The small molecule below binds the protein below.
Small molecule (SMILES): CC(=O)N[C@H]1[C@H](O[C@H]2[C@H](O)[C@@H](NC(C)=O)CO[C@@H]2CO)O[C@H](CO)[C@@H](O[C@@H]2O[C@H](CO)[C@@H](O)[C@H](O)[C@@H]2O)[C@@H]1O

Binding-site contacts:
Ligand atom C5 contacts residue ASN415 of chain 1.A at 3.7 Å.
Ligand atom C8 contacts residue GLU422 of chain 1.A at 4.2 Å.
Ligand atom O5 contacts residue GLU419 of chain 1.A at 3.4 Å.
Ligand atom C8 contacts residue PHE525 of chain 1.A at 4.2 Å (hydrophobic).
Ligand atom C1 contacts residue ASP523 of chain 1.A at 4.2 Å.
Ligand atom C2 contacts residue ASN415 of chain 1.A at 2.4 Å.
Ligand atom C6 contacts residue GLU419 of chain 1.A at 4.2 Å.
Ligand atom C8 contacts residue LEU411 of chain 1.A at 3.5 Å (hydrophobic).
Ligand atom C2 contacts residue ASP523 of chain 1.A at 3.8 Å.
Ligand atom O5 contacts residue ASN415 of chain 1.A at 2.4 Å (h-bond).
Ligand atom C1 contacts residue ASN415 of chain 1.A at 1.4 Å.
Ligand atom N2 contacts residue ASN415 of chain 1.A at 2.8 Å (h-bond).
Ligand atom O6 contacts residue LEU522 of chain 1.A at 4.3 Å.
Ligand atom C4 contacts residue ASN415 of chain 1.A at 4.2 Å.
Ligand atom O6 contacts residue ASP523 of chain 1.A at 4.4 Å.
Ligand atom C1 contacts residue GLU419 of chain 1.A at 4.2 Å.
Ligand atom N2 contacts residue ASP523 of chain 1.A at 4.1 Å.
Ligand atom O3 contacts residue ASP523 of chain 1.A at 3.7 Å.
Ligand atom N2 contacts residue PHE525 of chain 1.A at 4.3 Å.
Ligand atom C3 contacts residue ASP523 of chain 1.A at 4.1 Å.
Ligand atom O4 contacts residue ASP523 of chain 1.A at 3.7 Å.
Ligand atom C5 contacts residue LEU522 of chain 1.A at 3.9 Å (hydrophobic).
Ligand atom C3 contacts residue ASN415 of chain 1.A at 3.7 Å.
Ligand atom C8 contacts residue ARG425 of chain 1.A at 3.7 Å.
Ligand atom O7 contacts residue ASN415 of chain 1.A at 4.0 Å.
Ligand atom C5 contacts residue GLU419 of chain 1.A at 4.5 Å.
Ligand atom C8 contacts residue LYS412 of chain 1.A at 4.4 Å.
Ligand atom C6 contacts residue GLU422 of chain 1.A at 4.3 Å.
Ligand atom O6 contacts residue GLU422 of chain 1.A at 3.3 Å.
Ligand atom C7 contacts residue LEU411 of chain 1.A at 4.2 Å (hydrophobic).
Ligand atom C7 contacts residue ASN415 of chain 1.A at 3.6 Å.
Ligand atom C6 contacts residue ASP523 of chain 1.A at 3.9 Å.
Ligand atom O4 contacts residue LEU522 of chain 1.A at 4.5 Å.
Ligand atom O7 contacts residue GLU422 of chain 1.A at 4.0 Å.

Sequence of chain 1.A:
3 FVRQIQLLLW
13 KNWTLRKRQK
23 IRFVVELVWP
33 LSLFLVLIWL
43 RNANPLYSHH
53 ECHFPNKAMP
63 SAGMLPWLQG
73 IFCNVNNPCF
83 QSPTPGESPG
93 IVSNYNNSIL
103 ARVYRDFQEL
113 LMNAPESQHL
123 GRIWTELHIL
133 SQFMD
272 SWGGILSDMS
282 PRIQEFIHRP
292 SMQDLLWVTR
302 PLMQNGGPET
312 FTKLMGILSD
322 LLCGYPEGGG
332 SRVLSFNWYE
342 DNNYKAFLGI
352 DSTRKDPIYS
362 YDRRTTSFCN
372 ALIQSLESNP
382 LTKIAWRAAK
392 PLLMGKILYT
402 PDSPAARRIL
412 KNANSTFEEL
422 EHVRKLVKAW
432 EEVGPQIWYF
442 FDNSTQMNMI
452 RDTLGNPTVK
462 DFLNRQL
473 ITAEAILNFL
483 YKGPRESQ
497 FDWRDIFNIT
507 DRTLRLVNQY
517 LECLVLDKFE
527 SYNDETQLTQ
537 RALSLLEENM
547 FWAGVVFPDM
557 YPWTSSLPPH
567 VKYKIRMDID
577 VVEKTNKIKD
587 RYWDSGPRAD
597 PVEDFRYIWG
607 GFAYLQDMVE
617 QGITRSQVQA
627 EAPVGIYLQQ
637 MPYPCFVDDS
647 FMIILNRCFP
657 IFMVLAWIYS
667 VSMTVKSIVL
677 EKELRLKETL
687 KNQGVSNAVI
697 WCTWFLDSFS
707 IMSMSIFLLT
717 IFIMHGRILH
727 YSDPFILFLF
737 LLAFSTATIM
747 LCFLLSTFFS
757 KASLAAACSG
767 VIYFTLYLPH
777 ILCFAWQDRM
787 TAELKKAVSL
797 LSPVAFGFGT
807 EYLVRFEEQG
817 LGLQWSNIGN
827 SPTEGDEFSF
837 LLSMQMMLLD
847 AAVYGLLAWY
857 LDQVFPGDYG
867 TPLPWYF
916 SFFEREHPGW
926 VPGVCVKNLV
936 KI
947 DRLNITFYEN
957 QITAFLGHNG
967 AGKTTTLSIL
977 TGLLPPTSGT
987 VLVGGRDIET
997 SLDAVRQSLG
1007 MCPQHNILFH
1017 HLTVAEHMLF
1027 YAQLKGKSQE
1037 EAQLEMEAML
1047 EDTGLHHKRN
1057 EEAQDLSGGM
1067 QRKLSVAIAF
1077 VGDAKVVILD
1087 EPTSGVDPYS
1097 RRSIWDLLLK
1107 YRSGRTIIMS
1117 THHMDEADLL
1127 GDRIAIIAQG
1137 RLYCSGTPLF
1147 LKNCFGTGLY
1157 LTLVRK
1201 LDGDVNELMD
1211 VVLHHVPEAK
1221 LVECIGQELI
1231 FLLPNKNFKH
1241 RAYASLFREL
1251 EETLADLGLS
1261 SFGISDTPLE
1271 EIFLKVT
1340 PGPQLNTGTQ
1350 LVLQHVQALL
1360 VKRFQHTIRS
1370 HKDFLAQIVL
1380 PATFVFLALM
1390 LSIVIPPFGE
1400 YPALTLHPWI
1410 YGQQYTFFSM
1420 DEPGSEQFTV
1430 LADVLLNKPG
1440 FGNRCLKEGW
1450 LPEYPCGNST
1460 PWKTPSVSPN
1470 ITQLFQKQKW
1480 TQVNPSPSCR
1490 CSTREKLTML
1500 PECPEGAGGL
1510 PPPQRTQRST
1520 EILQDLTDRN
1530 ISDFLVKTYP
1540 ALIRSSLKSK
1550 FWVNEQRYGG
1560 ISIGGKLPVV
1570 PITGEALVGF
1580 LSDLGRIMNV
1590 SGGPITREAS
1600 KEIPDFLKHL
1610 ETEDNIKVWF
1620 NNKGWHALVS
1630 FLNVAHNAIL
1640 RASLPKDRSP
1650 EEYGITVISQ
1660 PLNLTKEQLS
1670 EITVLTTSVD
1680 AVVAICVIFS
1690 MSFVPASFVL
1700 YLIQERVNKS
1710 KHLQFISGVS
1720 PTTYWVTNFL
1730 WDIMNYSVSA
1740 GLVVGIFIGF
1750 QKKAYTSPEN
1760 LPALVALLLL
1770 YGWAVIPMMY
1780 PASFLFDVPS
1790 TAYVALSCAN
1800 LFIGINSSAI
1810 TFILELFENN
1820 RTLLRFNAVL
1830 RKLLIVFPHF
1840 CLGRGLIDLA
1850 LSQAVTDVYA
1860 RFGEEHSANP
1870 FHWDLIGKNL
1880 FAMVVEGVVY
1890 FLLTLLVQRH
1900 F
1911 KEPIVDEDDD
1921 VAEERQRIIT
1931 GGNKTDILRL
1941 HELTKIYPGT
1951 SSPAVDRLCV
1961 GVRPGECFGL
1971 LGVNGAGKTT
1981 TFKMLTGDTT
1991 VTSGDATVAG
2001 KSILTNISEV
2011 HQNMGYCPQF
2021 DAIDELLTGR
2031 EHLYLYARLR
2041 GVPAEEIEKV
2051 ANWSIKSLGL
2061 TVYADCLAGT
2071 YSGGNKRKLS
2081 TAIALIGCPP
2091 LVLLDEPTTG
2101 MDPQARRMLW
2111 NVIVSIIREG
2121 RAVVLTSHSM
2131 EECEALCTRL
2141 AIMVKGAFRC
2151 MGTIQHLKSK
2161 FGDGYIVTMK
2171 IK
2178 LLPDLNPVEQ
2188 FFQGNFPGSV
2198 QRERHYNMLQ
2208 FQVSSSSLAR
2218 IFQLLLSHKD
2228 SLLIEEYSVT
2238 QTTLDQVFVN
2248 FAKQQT